Sequence of chain 4.A:
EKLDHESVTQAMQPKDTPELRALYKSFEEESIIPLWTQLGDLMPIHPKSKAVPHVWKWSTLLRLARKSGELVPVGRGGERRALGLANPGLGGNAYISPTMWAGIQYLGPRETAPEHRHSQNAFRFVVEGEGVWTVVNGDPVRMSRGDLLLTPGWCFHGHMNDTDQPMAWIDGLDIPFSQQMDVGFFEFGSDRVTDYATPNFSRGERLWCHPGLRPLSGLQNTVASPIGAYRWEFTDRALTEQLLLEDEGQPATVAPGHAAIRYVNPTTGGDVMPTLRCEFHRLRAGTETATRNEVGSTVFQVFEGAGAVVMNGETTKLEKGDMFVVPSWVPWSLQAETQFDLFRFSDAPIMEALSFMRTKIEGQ

Binding-site contacts:
Ligand atom C5 contacts residue LEU176 of chain 3.A at 3.7 Å (hydrophobic).
Ligand atom C2 contacts residue FE21 of chain 3.B at 3.1 Å.
Ligand atom C3 contacts residue MET46 of chain 4.A at 3.9 Å (hydrophobic).
Ligand atom O2' contacts residue HIS160 of chain 3.A at 2.9 Å (h-bond).
Ligand atom C4 contacts residue LEU176 of chain 3.A at 3.5 Å (hydrophobic).
Ligand atom C6 contacts residue ASP174 of chain 3.A at 3.5 Å.
Ligand atom O1' contacts residue ARG127 of chain 3.A at 3.4 Å (salt-bridge).
Ligand atom O2 contacts residue HIS119 of chain 3.A at 3.4 Å.
Ligand atom O1' contacts residue ARG83 of chain 3.A at 3.0 Å (salt-bridge).
Ligand atom O2 contacts residue HIS160 of chain 3.A at 4.0 Å.
Ligand atom C4 contacts residue TRP104 of chain 3.A at 4.0 Å (hydrophobic).
Ligand atom O2 contacts residue FE21 of chain 3.B at 1.9 Å.
Ligand atom C1' contacts residue FE21 of chain 3.B at 3.2 Å.
Ligand atom O1' contacts residue GLN108 of chain 3.A at 3.0 Å (h-bond).
Ligand atom C1 contacts residue ARG83 of chain 3.A at 3.7 Å.
Ligand atom C3 contacts residue LEU38 of chain 4.A at 3.8 Å (hydrophobic).
Ligand atom C1' contacts residue ARG83 of chain 3.A at 3.1 Å.
Ligand atom O2 contacts residue HIS121 of chain 3.A at 3.0 Å (h-bond).
Ligand atom C5 contacts residue LEU38 of chain 4.A at 4.1 Å (hydrophobic).
Ligand atom C1' contacts residue HIS162 of chain 3.A at 3.7 Å.
Ligand atom O2' contacts residue FE21 of chain 3.B at 2.1 Å.
Ligand atom O2' contacts residue HIS162 of chain 3.A at 3.9 Å.
Ligand atom C3 contacts residue LEU176 of chain 3.A at 3.6 Å (hydrophobic).
Ligand atom C1 contacts residue ARG127 of chain 3.A at 3.7 Å.
Ligand atom O2' contacts residue ARG127 of chain 3.A at 3.1 Å (salt-bridge).
Ligand atom C5 contacts residue ALA85 of chain 3.A at 3.9 Å (hydrophobic).
Ligand atom C6 contacts residue ARG127 of chain 3.A at 3.8 Å.
Ligand atom O2' contacts residue HIS119 of chain 3.A at 3.5 Å.
Ligand atom C1' contacts residue ARG127 of chain 3.A at 3.3 Å.
Ligand atom C3 contacts residue ILE178 of chain 3.A at 3.9 Å (hydrophobic).
Ligand atom C1' contacts residue GLN108 of chain 3.A at 4.0 Å.
Ligand atom C4 contacts residue ILE178 of chain 3.A at 3.9 Å (hydrophobic).
Ligand atom C5 contacts residue ASP174 of chain 3.A at 3.7 Å.
Ligand atom O1' contacts residue HIS162 of chain 3.A at 2.8 Å (h-bond).
Ligand atom C1 contacts residue FE21 of chain 3.B at 3.6 Å.
Ligand atom C5 contacts residue TRP104 of chain 3.A at 3.8 Å (hydrophobic).
Ligand atom O2' contacts residue ARG83 of chain 3.A at 3.0 Å (salt-bridge).
Ligand atom C2 contacts residue LEU176 of chain 3.A at 3.9 Å (hydrophobic).
Ligand atom C4 contacts residue LEU38 of chain 4.A at 3.7 Å (hydrophobic).
Ligand atom C6 contacts residue GLN108 of chain 3.A at 3.6 Å.

This small molecule binds to this protein.
Small molecule (SMILES): O=C(O)c1ccccc1O

Sequence of chain 3.A:
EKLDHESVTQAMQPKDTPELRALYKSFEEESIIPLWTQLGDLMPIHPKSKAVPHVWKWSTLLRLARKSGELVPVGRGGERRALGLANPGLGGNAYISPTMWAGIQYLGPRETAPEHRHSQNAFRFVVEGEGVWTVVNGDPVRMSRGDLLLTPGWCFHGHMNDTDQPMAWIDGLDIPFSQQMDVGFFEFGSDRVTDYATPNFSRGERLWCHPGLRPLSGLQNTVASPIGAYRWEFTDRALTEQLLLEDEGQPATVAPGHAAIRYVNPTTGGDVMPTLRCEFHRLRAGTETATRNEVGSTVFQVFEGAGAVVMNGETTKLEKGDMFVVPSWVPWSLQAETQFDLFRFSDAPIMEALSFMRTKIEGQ